Sequence of chain 5.B:
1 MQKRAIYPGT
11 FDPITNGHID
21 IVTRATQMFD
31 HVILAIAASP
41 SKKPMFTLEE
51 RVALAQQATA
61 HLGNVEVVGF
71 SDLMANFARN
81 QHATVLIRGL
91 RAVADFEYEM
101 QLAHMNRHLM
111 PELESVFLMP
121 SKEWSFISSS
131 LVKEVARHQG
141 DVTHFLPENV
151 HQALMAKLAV

This protein binds this small molecule.
Small molecule (SMILES): COc1ccc2[nH]cc(CCNC(=O)C(C)(C)C)c2c1

Binding-site contacts:
Ligand atom C8 contacts residue ASP72 of chain 12.B at 4.0 Å.
Ligand atom C7 contacts residue MET74 of chain 12.B at 3.9 Å (hydrophobic).
Ligand atom C9 contacts residue MET74 of chain 12.B at 4.1 Å (hydrophobic).
Ligand atom C3 contacts residue ARG88 of chain 12.B at 4.0 Å.
Ligand atom C13 contacts residue ASN106 of chain 12.B at 3.9 Å.
Ligand atom C12 contacts residue VAL135 of chain 5.B at 3.8 Å (hydrophobic).
Ligand atom C2 contacts residue LEU102 of chain 12.B at 4.1 Å (hydrophobic).
Ligand atom C2 contacts residue PRO8 of chain 12.B at 4.3 Å (hydrophobic).
Ligand atom O1 contacts residue MET74 of chain 12.B at 3.0 Å (h-bond).
Ligand atom C13 contacts residue LEU73 of chain 12.B at 4.3 Å (hydrophobic).
Ligand atom C contacts residue LEU102 of chain 12.B at 4.0 Å (hydrophobic).
Ligand atom C11 contacts residue LEU102 of chain 12.B at 3.9 Å (hydrophobic).
Ligand atom C15 contacts residue MET74 of chain 12.B at 3.5 Å (hydrophobic).
Ligand atom N contacts residue ALA37 of chain 12.B at 4.2 Å.
Ligand atom C4 contacts residue GLY9 of chain 12.B at 4.3 Å.
Ligand atom C9 contacts residue LEU73 of chain 12.B at 4.1 Å (hydrophobic).
Ligand atom C contacts residue ARG88 of chain 12.B at 3.5 Å.
Ligand atom N contacts residue GLY9 of chain 12.B at 4.2 Å.
Ligand atom C contacts residue PRO8 of chain 12.B at 4.2 Å (hydrophobic).
Ligand atom C7 contacts residue ASP72 of chain 12.B at 4.2 Å.
Ligand atom O contacts residue MET74 of chain 12.B at 3.7 Å.
Ligand atom C1 contacts residue PRO8 of chain 12.B at 4.0 Å (hydrophobic).
Ligand atom N contacts residue THR10 of chain 12.B at 4.2 Å.
Ligand atom C contacts residue ASN106 of chain 12.B at 3.3 Å.
Ligand atom C contacts residue MET74 of chain 12.B at 4.2 Å (hydrophobic).
Ligand atom O contacts residue PRO8 of chain 12.B at 4.1 Å.
Ligand atom C12 contacts residue GLU134 of chain 5.B at 3.7 Å.
Ligand atom C6 contacts residue ALA37 of chain 12.B at 4.1 Å (hydrophobic).
Ligand atom C8 contacts residue HIS138 of chain 5.B at 4.2 Å.
Ligand atom C3 contacts residue GLY9 of chain 12.B at 4.2 Å.
Ligand atom C2 contacts residue ARG88 of chain 12.B at 3.5 Å.
Ligand atom C13 contacts residue VAL135 of chain 5.B at 4.2 Å (hydrophobic).
Ligand atom C14 contacts residue MET74 of chain 12.B at 4.3 Å (hydrophobic).
Ligand atom O contacts residue ASN106 of chain 12.B at 3.4 Å (h-bond).
Ligand atom C5 contacts residue ALA37 of chain 12.B at 3.5 Å (hydrophobic).
Ligand atom C7 contacts residue PHE70 of chain 12.B at 3.8 Å (hydrophobic).
Ligand atom C12 contacts residue LEU73 of chain 12.B at 4.2 Å (hydrophobic).
Ligand atom C8 contacts residue MET74 of chain 12.B at 4.2 Å (hydrophobic).
Ligand atom O1 contacts residue LEU73 of chain 12.B at 3.5 Å.
Ligand atom C5 contacts residue SER39 of chain 12.B at 4.0 Å.

Sequence of chain 12.B:
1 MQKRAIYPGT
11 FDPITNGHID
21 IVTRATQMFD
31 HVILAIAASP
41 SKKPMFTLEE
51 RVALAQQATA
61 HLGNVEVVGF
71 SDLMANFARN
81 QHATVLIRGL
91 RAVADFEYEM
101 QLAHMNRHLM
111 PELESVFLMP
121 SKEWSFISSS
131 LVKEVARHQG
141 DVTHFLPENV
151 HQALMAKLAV